Sequence of chain 1.D:
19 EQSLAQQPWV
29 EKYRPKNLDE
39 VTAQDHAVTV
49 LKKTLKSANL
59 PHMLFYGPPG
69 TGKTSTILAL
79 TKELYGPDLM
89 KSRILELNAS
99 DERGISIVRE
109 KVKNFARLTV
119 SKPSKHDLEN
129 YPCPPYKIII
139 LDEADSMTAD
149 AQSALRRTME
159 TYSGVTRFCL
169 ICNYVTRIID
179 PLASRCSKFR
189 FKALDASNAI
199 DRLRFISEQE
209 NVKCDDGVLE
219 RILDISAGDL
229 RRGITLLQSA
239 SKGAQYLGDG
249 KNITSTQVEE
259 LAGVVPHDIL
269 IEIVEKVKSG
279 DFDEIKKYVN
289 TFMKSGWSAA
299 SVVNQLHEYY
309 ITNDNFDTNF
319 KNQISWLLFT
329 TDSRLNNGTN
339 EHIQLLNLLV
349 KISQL

This small molecule binds to this protein.
Small molecule (SMILES): Nc1ncnc2c1ncn2[C@@H]1O[C@H](COP(=O)(O)OP(=O)(O)OP(O)(O)=S)[C@@H](O)[C@H]1O

Binding-site contacts:
Ligand atom N6 contacts residue THR69 of chain 1.D at 3.2 Å (h-bond).
Ligand atom PG contacts residue ARG155 of chain 1.E at 3.5 Å.
Ligand atom S1G contacts residue ARG184 of chain 1.E at 3.1 Å (salt-bridge).
Ligand atom O3A contacts residue GLY70 of chain 1.D at 3.4 Å (h-bond).
Ligand atom O1A contacts residue SER73 of chain 1.D at 2.8 Å (h-bond).
Ligand atom N7 contacts residue THR69 of chain 1.D at 3.1 Å.
Ligand atom O2G contacts residue ARG184 of chain 1.E at 2.9 Å (salt-bridge).
Ligand atom O3G contacts residue LYS71 of chain 1.D at 2.8 Å (salt-bridge).
Ligand atom O3G contacts residue ASN171 of chain 1.D at 3.0 Å (h-bond).
Ligand atom O1B contacts residue GLY70 of chain 1.D at 3.2 Å (h-bond).
Ligand atom O1A contacts residue GLY70 of chain 1.D at 3.1 Å.
Ligand atom O2B contacts residue MG1 of chain 1.S at 2.0 Å.
Ligand atom O3' contacts residue VAL28 of chain 1.D at 3.0 Å (h-bond).
Ligand atom C2 contacts residue PRO33 of chain 1.D at 3.5 Å (hydrophobic).
Ligand atom O3' contacts residue ARG32 of chain 1.D at 3.2 Å.
Ligand atom PG contacts residue MG1 of chain 1.S at 3.4 Å.
Ligand atom O2' contacts residue VAL28 of chain 1.D at 3.0 Å (h-bond).
Ligand atom O2B contacts residue THR72 of chain 1.D at 3.4 Å (h-bond).
Ligand atom O3B contacts residue ARG229 of chain 1.D at 3.2 Å (salt-bridge).
Ligand atom N7 contacts residue GLY70 of chain 1.D at 3.0 Å (h-bond).
Ligand atom C8 contacts residue GLY68 of chain 1.D at 3.5 Å.
Ligand atom O2G contacts residue MG1 of chain 1.S at 2.2 Å.
Ligand atom O2A contacts residue ARG32 of chain 1.D at 3.5 Å (salt-bridge).
Ligand atom O3A contacts residue GLY68 of chain 1.D at 3.3 Å.
Ligand atom O2A contacts residue ARG229 of chain 1.D at 3.2 Å (salt-bridge).
Ligand atom O3G contacts residue ARG155 of chain 1.E at 3.5 Å (salt-bridge).
Ligand atom N7 contacts residue LEU192 of chain 1.D at 3.5 Å.
Ligand atom O1A contacts residue LYS71 of chain 1.D at 3.4 Å (salt-bridge).
Ligand atom O1A contacts residue THR72 of chain 1.D at 3.5 Å (h-bond).
Ligand atom O2A contacts residue MG1 of chain 1.S at 3.5 Å.
Ligand atom N1 contacts residue THR40 of chain 1.D at 3.5 Å (h-bond).
Ligand atom O3B contacts residue GLY68 of chain 1.D at 2.7 Å (h-bond).
Ligand atom O1B contacts residue THR69 of chain 1.D at 3.1 Å (h-bond).
Ligand atom O2A contacts residue GLU159 of chain 1.E at 3.2 Å (salt-bridge).
Ligand atom O5' contacts residue SER73 of chain 1.D at 3.4 Å (h-bond).
Ligand atom O1B contacts residue LYS71 of chain 1.D at 2.9 Å (salt-bridge).
Ligand atom N6 contacts residue THR40 of chain 1.D at 3.1 Å (h-bond).
Ligand atom O2G contacts residue ARG155 of chain 1.E at 3.1 Å (salt-bridge).
Ligand atom S1G contacts residue ARG155 of chain 1.E at 3.5 Å (salt-bridge).
Ligand atom PB contacts residue MG1 of chain 1.S at 3.4 Å.

Sequence of chain 1.E:
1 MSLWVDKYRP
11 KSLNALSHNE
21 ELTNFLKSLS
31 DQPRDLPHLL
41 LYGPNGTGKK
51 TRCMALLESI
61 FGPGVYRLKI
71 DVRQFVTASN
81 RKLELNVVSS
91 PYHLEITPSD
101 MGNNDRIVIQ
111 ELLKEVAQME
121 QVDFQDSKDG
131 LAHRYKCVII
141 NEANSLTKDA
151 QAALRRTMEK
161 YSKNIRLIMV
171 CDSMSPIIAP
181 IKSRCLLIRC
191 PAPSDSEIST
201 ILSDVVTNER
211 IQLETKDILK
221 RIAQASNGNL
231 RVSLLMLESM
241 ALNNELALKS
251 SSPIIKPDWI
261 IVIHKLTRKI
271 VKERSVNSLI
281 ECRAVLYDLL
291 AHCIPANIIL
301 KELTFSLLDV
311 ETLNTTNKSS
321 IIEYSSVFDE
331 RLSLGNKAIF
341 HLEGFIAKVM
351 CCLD